Sequence of chain 16.A:
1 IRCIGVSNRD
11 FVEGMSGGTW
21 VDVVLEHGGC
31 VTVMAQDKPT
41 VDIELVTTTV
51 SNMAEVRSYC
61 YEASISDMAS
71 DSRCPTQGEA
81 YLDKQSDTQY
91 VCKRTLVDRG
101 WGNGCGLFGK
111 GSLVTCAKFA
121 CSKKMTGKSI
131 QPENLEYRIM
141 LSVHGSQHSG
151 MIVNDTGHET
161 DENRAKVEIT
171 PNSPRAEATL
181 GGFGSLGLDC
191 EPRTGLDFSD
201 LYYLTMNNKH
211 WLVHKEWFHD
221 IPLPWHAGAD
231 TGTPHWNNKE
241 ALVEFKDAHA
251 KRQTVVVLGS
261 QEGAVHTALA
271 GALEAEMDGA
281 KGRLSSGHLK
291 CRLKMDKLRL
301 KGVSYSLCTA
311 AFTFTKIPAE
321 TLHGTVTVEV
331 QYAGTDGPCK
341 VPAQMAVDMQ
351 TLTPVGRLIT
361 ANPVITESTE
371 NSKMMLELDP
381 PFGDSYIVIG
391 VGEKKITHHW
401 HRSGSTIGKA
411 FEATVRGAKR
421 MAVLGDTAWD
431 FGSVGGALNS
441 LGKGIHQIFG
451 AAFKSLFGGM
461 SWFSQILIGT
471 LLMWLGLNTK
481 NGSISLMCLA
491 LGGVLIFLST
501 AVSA

A small-molecule ligand and the protein it binds are described below.
Small molecule (SMILES): CC(=O)N[C@@H]1[C@@H](O)[C@H](O)[C@@H](CO)O[C@H]1O

Binding-site contacts:
Ligand atom N2 contacts residue THR160 of chain 16.A at 3.5 Å.
Ligand atom C4 contacts residue ASN154 of chain 16.A at 4.3 Å.
Ligand atom O5 contacts residue THR160 of chain 16.A at 3.2 Å.
Ligand atom C7 contacts residue ASN154 of chain 16.A at 3.0 Å.
Ligand atom C8 contacts residue ASN154 of chain 16.A at 4.1 Å.
Ligand atom C4 contacts residue THR160 of chain 16.A at 3.6 Å.
Ligand atom C3 contacts residue THR160 of chain 16.A at 3.9 Å.
Ligand atom C6 contacts residue THR160 of chain 16.A at 3.7 Å.
Ligand atom C6 contacts residue HIS158 of chain 16.A at 4.0 Å.
Ligand atom O7 contacts residue ASN154 of chain 16.A at 2.7 Å (h-bond).
Ligand atom C7 contacts residue THR160 of chain 16.A at 3.4 Å.
Ligand atom O5 contacts residue HIS158 of chain 16.A at 3.8 Å.
Ligand atom O7 contacts residue ASP161 of chain 16.A at 3.7 Å.
Ligand atom N2 contacts residue ASN154 of chain 16.A at 3.0 Å (h-bond).
Ligand atom O6 contacts residue HIS158 of chain 16.A at 3.4 Å (h-bond).
Ligand atom C2 contacts residue THR160 of chain 16.A at 2.7 Å.
Ligand atom C2 contacts residue ASN154 of chain 16.A at 2.5 Å.
Ligand atom C1 contacts residue THR160 of chain 16.A at 3.0 Å.
Ligand atom C8 contacts residue VAL153 of chain 16.A at 4.4 Å (hydrophobic).
Ligand atom C3 contacts residue ASN154 of chain 16.A at 3.9 Å.
Ligand atom C5 contacts residue THR160 of chain 16.A at 3.7 Å.
Ligand atom O5 contacts residue ASN154 of chain 16.A at 2.4 Å (h-bond).
Ligand atom C8 contacts residue ILE152 of chain 16.A at 4.3 Å (hydrophobic).
Ligand atom C1 contacts residue ASN154 of chain 16.A at 1.6 Å.
Ligand atom O3 contacts residue THR160 of chain 16.A at 4.3 Å.
Ligand atom O7 contacts residue THR160 of chain 16.A at 2.5 Å.
Ligand atom C5 contacts residue ASN154 of chain 16.A at 3.8 Å.